The protein below binds the small molecule below.
Small molecule (SMILES): COC[C@@H](C)N

Sequence of chain 1.B:
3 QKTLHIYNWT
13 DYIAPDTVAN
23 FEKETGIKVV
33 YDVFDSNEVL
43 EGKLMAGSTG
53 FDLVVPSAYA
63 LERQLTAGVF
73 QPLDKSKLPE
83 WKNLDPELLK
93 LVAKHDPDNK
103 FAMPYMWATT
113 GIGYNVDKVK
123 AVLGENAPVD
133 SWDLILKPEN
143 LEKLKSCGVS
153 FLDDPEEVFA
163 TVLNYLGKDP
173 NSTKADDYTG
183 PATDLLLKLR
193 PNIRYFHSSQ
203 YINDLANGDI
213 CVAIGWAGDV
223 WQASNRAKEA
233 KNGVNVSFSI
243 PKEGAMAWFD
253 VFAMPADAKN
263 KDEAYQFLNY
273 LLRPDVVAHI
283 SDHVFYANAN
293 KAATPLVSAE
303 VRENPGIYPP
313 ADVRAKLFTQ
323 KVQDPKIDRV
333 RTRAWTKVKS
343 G

Binding-site contacts:
Ligand atom C07 contacts residue ALA301 of chain 1.B at 3.6 Å (hydrophobic).
Ligand atom O02 contacts residue ARG304 of chain 1.B at 3.9 Å.
Ligand atom C09 contacts residue SER300 of chain 1.B at 4.1 Å.
Ligand atom C08 contacts residue SER300 of chain 1.B at 4.1 Å.
Ligand atom C07 contacts residue ARG304 of chain 1.B at 3.6 Å.
Ligand atom C08 contacts residue ALA301 of chain 1.B at 4.1 Å (hydrophobic).
Ligand atom C09 contacts residue ALA301 of chain 1.B at 3.3 Å (hydrophobic).
Ligand atom C15 contacts residue SER300 of chain 1.B at 4.0 Å.
Ligand atom O02 contacts residue ALA301 of chain 1.B at 3.2 Å (h-bond).
Ligand atom O02 contacts residue SER300 of chain 1.B at 4.0 Å.